Binding-site contacts:
Ligand atom C5 contacts residue ASN704 of chain 1.A at 3.6 Å.
Ligand atom C3 contacts residue ASN704 of chain 1.A at 3.8 Å.
Ligand atom N2 contacts residue ASN704 of chain 1.A at 3.0 Å (h-bond).
Ligand atom O4 contacts residue LEU909 of chain 1.A at 4.2 Å.
Ligand atom C5 contacts residue LEU909 of chain 1.A at 4.2 Å (hydrophobic).
Ligand atom C1 contacts residue GLN1058 of chain 1.A at 4.4 Å.
Ligand atom C7 contacts residue LEU909 of chain 1.A at 4.0 Å (hydrophobic).
Ligand atom O7 contacts residue ASN704 of chain 1.A at 3.3 Å (h-bond).
Ligand atom O7 contacts residue LEU909 of chain 1.A at 3.8 Å.
Ligand atom C2 contacts residue ASN704 of chain 1.A at 2.5 Å.
Ligand atom C4 contacts residue ASN704 of chain 1.A at 4.2 Å.
Ligand atom C6 contacts residue GLN913 of chain 1.A at 4.5 Å.
Ligand atom O6 contacts residue LEU909 of chain 1.A at 4.3 Å.
Ligand atom C7 contacts residue ASN704 of chain 1.A at 3.3 Å.
Ligand atom C8 contacts residue LEU909 of chain 1.A at 4.0 Å (hydrophobic).
Ligand atom O7 contacts residue GLN1058 of chain 1.A at 3.7 Å.
Ligand atom O6 contacts residue GLN913 of chain 1.A at 3.1 Å (h-bond).
Ligand atom O5 contacts residue ASN704 of chain 1.A at 2.3 Å (h-bond).
Ligand atom C1 contacts residue ASN704 of chain 1.A at 1.4 Å.
Ligand atom O5 contacts residue GLN1058 of chain 1.A at 4.2 Å.

This protein binds this small molecule.
Small molecule (SMILES): CC(=O)N[C@H]1[C@H](O[C@H]2[C@H](O)[C@@H](NC(C)=O)CO[C@@H]2CO)O[C@H](CO)[C@@H](O)[C@@H]1O

Sequence of chain 1.A:
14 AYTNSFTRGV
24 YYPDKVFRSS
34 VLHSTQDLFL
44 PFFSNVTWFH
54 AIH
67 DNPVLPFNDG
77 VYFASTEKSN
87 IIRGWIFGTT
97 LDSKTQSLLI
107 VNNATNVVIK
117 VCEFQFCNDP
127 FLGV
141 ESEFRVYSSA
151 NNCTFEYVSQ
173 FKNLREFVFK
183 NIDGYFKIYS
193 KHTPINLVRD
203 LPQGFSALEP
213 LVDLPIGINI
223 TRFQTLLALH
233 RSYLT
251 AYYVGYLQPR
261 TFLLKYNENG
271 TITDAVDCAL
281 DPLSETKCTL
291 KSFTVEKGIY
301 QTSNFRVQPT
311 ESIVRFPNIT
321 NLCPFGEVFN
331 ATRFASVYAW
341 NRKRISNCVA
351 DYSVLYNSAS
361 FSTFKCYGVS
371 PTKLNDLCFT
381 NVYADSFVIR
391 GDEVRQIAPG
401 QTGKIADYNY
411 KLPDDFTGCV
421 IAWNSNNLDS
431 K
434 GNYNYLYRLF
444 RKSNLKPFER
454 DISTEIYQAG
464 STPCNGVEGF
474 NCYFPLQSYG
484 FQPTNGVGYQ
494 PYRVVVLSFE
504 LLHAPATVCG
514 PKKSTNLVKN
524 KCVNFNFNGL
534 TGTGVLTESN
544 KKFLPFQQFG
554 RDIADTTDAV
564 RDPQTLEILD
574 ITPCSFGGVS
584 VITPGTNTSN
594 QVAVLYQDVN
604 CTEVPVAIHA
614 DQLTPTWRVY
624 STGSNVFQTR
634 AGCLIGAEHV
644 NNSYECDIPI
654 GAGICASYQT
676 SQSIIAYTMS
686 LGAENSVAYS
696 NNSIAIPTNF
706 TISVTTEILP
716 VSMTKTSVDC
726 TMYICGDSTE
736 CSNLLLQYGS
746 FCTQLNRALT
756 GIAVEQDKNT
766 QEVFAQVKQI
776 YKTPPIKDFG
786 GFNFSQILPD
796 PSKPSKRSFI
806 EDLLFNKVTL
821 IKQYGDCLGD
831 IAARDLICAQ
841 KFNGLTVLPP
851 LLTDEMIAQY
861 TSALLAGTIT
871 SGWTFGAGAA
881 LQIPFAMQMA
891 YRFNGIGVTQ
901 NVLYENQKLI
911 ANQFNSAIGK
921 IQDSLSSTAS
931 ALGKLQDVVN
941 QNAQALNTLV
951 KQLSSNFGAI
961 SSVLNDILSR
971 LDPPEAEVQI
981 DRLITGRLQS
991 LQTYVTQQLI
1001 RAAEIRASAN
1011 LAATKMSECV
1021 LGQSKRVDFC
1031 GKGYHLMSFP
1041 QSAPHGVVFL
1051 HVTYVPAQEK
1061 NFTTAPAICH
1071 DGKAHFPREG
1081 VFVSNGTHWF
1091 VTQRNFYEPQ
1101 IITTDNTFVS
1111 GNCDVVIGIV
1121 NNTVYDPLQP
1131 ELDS